Sequence of chain 1.D:
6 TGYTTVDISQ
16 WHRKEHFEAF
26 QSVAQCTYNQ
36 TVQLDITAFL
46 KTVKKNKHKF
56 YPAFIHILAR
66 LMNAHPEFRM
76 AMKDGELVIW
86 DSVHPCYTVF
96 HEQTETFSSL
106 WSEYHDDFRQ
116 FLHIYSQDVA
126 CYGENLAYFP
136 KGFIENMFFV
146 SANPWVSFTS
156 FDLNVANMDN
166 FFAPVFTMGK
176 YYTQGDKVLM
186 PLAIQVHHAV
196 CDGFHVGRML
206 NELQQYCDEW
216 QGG

The small molecule below binds the protein below.
Small molecule (SMILES): CC(=O)O[C@H]1C[C@@]2(C)[C@@H](C[C@@H](O)[C@H]3[C@@]4(C)CC[C@@H](O)[C@@H](C)[C@@H]4CC[C@@]32C)/C1=C(\CCC=C(C)C)C(=O)O

Sequence of chain 1.E:
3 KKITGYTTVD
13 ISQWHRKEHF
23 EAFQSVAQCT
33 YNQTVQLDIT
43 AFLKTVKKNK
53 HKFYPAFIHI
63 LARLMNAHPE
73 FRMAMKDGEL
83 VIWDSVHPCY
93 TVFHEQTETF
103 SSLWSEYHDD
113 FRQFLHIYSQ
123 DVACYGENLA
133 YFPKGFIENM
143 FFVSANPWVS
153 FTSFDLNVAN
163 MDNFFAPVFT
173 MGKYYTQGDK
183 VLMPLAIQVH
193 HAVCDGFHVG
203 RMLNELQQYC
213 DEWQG

Binding-site contacts:
Ligand atom O3 contacts residue VAL160 of chain 1.D at 4.0 Å.
Ligand atom C20 contacts residue TYR133 of chain 1.D at 3.9 Å (hydrophobic).
Ligand atom O5 contacts residue VAL28 of chain 1.E at 3.5 Å (h-bond).
Ligand atom O3 contacts residue GLN30 of chain 1.E at 4.0 Å.
Ligand atom C19 contacts residue PHE144 of chain 1.D at 4.0 Å (hydrophobic).
Ligand atom C11 contacts residue PHE144 of chain 1.D at 4.0 Å (hydrophobic).
Ligand atom C3 contacts residue SER146 of chain 1.D at 3.5 Å.
Ligand atom O1 contacts residue SER104 of chain 1.D at 3.7 Å.
Ligand atom O5 contacts residue ALA29 of chain 1.E at 3.9 Å.
Ligand atom C28 contacts residue PHE134 of chain 1.D at 3.4 Å (hydrophobic).
Ligand atom C1 contacts residue THR93 of chain 1.D at 4.1 Å.
Ligand atom C23 contacts residue PHE144 of chain 1.D at 3.3 Å (hydrophobic).
Ligand atom C2 contacts residue THR93 of chain 1.D at 3.3 Å.
Ligand atom O3 contacts residue VAL28 of chain 1.E at 3.5 Å (h-bond).
Ligand atom C27 contacts residue VAL28 of chain 1.E at 4.0 Å (hydrophobic).
Ligand atom C16 contacts residue ALA29 of chain 1.E at 3.9 Å (hydrophobic).
Ligand atom O6 contacts residue HIS193 of chain 1.E at 3.1 Å (h-bond).
Ligand atom C12 contacts residue PHE144 of chain 1.D at 3.6 Å (hydrophobic).
Ligand atom C11 contacts residue TYR133 of chain 1.D at 3.7 Å (hydrophobic).
Ligand atom O3 contacts residue ALA29 of chain 1.E at 3.5 Å.
Ligand atom O2 contacts residue PHE166 of chain 1.D at 3.6 Å.
Ligand atom C24 contacts residue PHE144 of chain 1.D at 3.8 Å (hydrophobic).
Ligand atom C21 contacts residue PHE166 of chain 1.D at 3.5 Å (hydrophobic).
Ligand atom C32 contacts residue PHE166 of chain 1.D at 3.7 Å (hydrophobic).
Ligand atom C20 contacts residue PHE25 of chain 1.E at 3.7 Å (hydrophobic).
Ligand atom C32 contacts residue ASN162 of chain 1.D at 3.5 Å.
Ligand atom C12 contacts residue PHE134 of chain 1.D at 4.1 Å (hydrophobic).
Ligand atom C2 contacts residue PHE102 of chain 1.D at 3.8 Å (hydrophobic).
Ligand atom C4 contacts residue SER146 of chain 1.D at 4.1 Å.
Ligand atom O1 contacts residue TYR133 of chain 1.D at 2.5 Å (h-bond).
Ligand atom C1 contacts residue PHE102 of chain 1.D at 4.0 Å (hydrophobic).
Ligand atom C6 contacts residue LEU158 of chain 1.D at 3.6 Å (hydrophobic).
Ligand atom C1 contacts residue SER104 of chain 1.D at 4.0 Å.
Ligand atom C28 contacts residue ALA29 of chain 1.E at 4.0 Å (hydrophobic).
Ligand atom C18 contacts residue PHE156 of chain 1.D at 3.7 Å (hydrophobic).
Ligand atom C26 contacts residue PHE134 of chain 1.D at 3.9 Å (hydrophobic).
Ligand atom C12 contacts residue TYR133 of chain 1.D at 3.9 Å (hydrophobic).
Ligand atom C7 contacts residue LEU158 of chain 1.D at 3.6 Å (hydrophobic).
Ligand atom C2 contacts residue SER146 of chain 1.D at 3.8 Å.
Ligand atom C21 contacts residue VAL170 of chain 1.D at 4.0 Å (hydrophobic).